Sequence of chain 1.B:
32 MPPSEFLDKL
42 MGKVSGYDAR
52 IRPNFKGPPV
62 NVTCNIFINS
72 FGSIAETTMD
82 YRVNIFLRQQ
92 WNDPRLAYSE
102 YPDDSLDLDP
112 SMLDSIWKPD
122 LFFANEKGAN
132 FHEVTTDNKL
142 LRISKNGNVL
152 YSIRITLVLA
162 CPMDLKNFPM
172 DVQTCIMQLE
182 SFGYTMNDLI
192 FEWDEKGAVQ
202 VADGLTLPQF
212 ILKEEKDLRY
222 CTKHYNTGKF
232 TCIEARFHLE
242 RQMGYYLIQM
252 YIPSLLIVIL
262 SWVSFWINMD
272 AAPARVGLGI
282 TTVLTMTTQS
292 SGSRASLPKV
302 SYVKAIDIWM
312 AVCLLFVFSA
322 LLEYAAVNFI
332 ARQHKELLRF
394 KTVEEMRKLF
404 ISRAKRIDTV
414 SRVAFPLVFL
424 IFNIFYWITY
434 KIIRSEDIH

This protein binds this small molecule.
Small molecule (SMILES): CC(=O)N[C@@H]1[C@@H](O)[C@H](O)[C@@H](CO)O[C@H]1O

Binding-site contacts:
Ligand atom C5 contacts residue ASN62 of chain 1.B at 3.7 Å.
Ligand atom N2 contacts residue PRO60 of chain 1.B at 2.9 Å (h-bond).
Ligand atom C7 contacts residue PRO60 of chain 1.B at 3.3 Å (hydrophobic).
Ligand atom O3 contacts residue PRO59 of chain 1.B at 3.8 Å.
Ligand atom C8 contacts residue ASN62 of chain 1.B at 4.1 Å.
Ligand atom C7 contacts residue ASN62 of chain 1.B at 3.7 Å.
Ligand atom O7 contacts residue PRO60 of chain 1.B at 3.0 Å (h-bond).
Ligand atom N2 contacts residue ASN62 of chain 1.B at 2.9 Å (h-bond).
Ligand atom N2 contacts residue PRO59 of chain 1.B at 4.2 Å.
Ligand atom C2 contacts residue ASN62 of chain 1.B at 2.5 Å.
Ligand atom C2 contacts residue PRO60 of chain 1.B at 4.1 Å (hydrophobic).
Ligand atom O7 contacts residue VAL61 of chain 1.B at 4.5 Å.
Ligand atom O5 contacts residue ASN62 of chain 1.B at 2.4 Å (h-bond).
Ligand atom C3 contacts residue ASN62 of chain 1.B at 3.8 Å.
Ligand atom C1 contacts residue ASN62 of chain 1.B at 1.4 Å.
Ligand atom O7 contacts residue ASN55 of chain 1.B at 3.9 Å.
Ligand atom C7 contacts residue PRO59 of chain 1.B at 4.2 Å (hydrophobic).
Ligand atom C4 contacts residue ASN62 of chain 1.B at 4.3 Å.
Ligand atom O7 contacts residue PRO59 of chain 1.B at 3.8 Å.
Ligand atom C1 contacts residue PRO60 of chain 1.B at 4.4 Å (hydrophobic).